This small molecule binds to this protein.
Small molecule (SMILES): OC[C@H]1O[C@H](O[C@H]2[C@H](O)[C@@H](O)[C@@H](O)O[C@@H]2CO)[C@H](O)[C@@H](O)[C@@H]1O

Binding-site contacts:
Ligand atom C6 contacts residue PRO185 of chain 1.A at 3.7 Å (hydrophobic).
Ligand atom O2 contacts residue GLU142 of chain 1.A at 2.8 Å (salt-bridge).
Ligand atom C3 contacts residue TRP93 of chain 1.A at 3.6 Å (hydrophobic).
Ligand atom C2 contacts residue MET361 of chain 1.A at 3.9 Å (hydrophobic).
Ligand atom C3 contacts residue ASP96 of chain 1.A at 3.5 Å.
Ligand atom O4 contacts residue TRP371 of chain 1.A at 3.9 Å.
Ligand atom C6 contacts residue PHE187 of chain 1.A at 3.8 Å (hydrophobic).
Ligand atom C1 contacts residue MET361 of chain 1.A at 3.9 Å (hydrophobic).
Ligand atom C2 contacts residue TRP261 of chain 1.A at 3.9 Å (hydrophobic).
Ligand atom C4 contacts residue TRP371 of chain 1.A at 3.6 Å (hydrophobic).
Ligand atom O2 contacts residue ALA94 of chain 1.A at 3.4 Å.
Ligand atom O6 contacts residue PRO185 of chain 1.A at 3.3 Å.
Ligand atom O3 contacts residue ASP96 of chain 1.A at 2.7 Å (salt-bridge).
Ligand atom O3 contacts residue TRP93 of chain 1.A at 3.1 Å (h-bond).
Ligand atom O4 contacts residue IMD1 of chain 1.F at 3.7 Å.
Ligand atom C6 contacts residue GLU184 of chain 1.A at 3.4 Å.
Ligand atom O3 contacts residue ARG97 of chain 1.A at 2.8 Å (salt-bridge).
Ligand atom O1 contacts residue ASN43 of chain 1.A at 3.7 Å.
Ligand atom O4 contacts residue ARG97 of chain 1.A at 2.9 Å (salt-bridge).
Ligand atom O1 contacts residue LYS46 of chain 1.A at 3.2 Å (salt-bridge).
Ligand atom O2 contacts residue MET361 of chain 1.A at 3.7 Å.
Ligand atom O2 contacts residue LYS46 of chain 1.A at 2.8 Å (salt-bridge).
Ligand atom O1 contacts residue ASP45 of chain 1.A at 2.9 Å (salt-bridge).
Ligand atom C2 contacts residue ASP96 of chain 1.A at 3.4 Å.
Ligand atom C2 contacts residue GLU142 of chain 1.A at 3.5 Å.
Ligand atom C6 contacts residue TYR186 of chain 1.A at 3.7 Å (hydrophobic).
Ligand atom C6 contacts residue TRP371 of chain 1.A at 3.5 Å (hydrophobic).
Ligand atom C3 contacts residue ARG97 of chain 1.A at 3.9 Å.
Ligand atom O2 contacts residue ASP96 of chain 1.A at 2.7 Å (salt-bridge).
Ligand atom O6 contacts residue PHE187 of chain 1.A at 3.9 Å.
Ligand atom O6 contacts residue TYR186 of chain 1.A at 3.0 Å (h-bond).
Ligand atom C1 contacts residue ASP45 of chain 1.A at 3.5 Å.
Ligand atom C1 contacts residue TRP261 of chain 1.A at 3.7 Å (hydrophobic).
Ligand atom O3 contacts residue ALA94 of chain 1.A at 3.6 Å.
Ligand atom O6 contacts residue GLU184 of chain 1.A at 2.7 Å (salt-bridge).
Ligand atom O3 contacts residue GLU142 of chain 1.A at 3.5 Å (salt-bridge).
Ligand atom O5 contacts residue TYR186 of chain 1.A at 3.2 Å.
Ligand atom C1 contacts residue TYR186 of chain 1.A at 3.6 Å (hydrophobic).
Ligand atom C1 contacts residue LYS46 of chain 1.A at 3.8 Å.
Ligand atom O2 contacts residue TRP93 of chain 1.A at 3.5 Å (h-bond).

Sequence of chain 1.A:
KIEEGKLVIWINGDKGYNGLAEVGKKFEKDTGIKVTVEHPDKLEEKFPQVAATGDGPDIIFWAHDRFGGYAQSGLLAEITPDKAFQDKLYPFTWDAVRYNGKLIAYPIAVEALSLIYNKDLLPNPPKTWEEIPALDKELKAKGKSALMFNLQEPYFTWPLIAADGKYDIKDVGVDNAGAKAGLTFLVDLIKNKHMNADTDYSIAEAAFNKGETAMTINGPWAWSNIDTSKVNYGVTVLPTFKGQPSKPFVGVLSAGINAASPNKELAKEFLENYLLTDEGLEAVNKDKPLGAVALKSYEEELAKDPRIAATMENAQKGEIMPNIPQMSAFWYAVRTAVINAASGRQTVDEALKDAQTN